Sequence of chain 1.A:
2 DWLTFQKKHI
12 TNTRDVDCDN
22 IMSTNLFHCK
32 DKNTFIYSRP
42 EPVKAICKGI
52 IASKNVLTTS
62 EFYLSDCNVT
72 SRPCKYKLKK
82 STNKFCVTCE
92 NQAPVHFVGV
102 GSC

Binding-site contacts:
Ligand atom N2 contacts residue VAL96 of chain 1.A at 3.5 Å.
Ligand atom O5' contacts residue HIS97 of chain 1.A at 3.2 Å.
Ligand atom N3 contacts residue PHE98 of chain 1.A at 3.4 Å.
Ligand atom O4 contacts residue LYS33 of chain 1.A at 3.7 Å.
Ligand atom O2 contacts residue ASN34 of chain 1.A at 3.4 Å (h-bond).
Ligand atom C2 contacts residue THR35 of chain 1.A at 3.5 Å.
Ligand atom OP1 contacts residue PHE98 of chain 1.A at 3.2 Å (h-bond).
Ligand atom C2 contacts residue PCA1 of chain 1.A at 3.7 Å.
Ligand atom N2 contacts residue PCA1 of chain 1.A at 2.9 Å (h-bond).
Ligand atom N3 contacts residue PCA1 of chain 1.A at 3.4 Å.
Ligand atom OP1 contacts residue HIS10 of chain 1.A at 2.7 Å (h-bond).
Ligand atom O4 contacts residue VAL101 of chain 1.A at 3.6 Å.
Ligand atom O4 contacts residue PHE98 of chain 1.A at 3.8 Å.
Ligand atom C2 contacts residue VAL96 of chain 1.A at 3.6 Å (hydrophobic).
Ligand atom OP2 contacts residue LYS9 of chain 1.A at 2.8 Å (salt-bridge).
Ligand atom C4 contacts residue PHE98 of chain 1.A at 3.6 Å (hydrophobic).
Ligand atom OP1 contacts residue PCA1 of chain 1.A at 3.6 Å.
Ligand atom C4 contacts residue THR35 of chain 1.A at 3.4 Å.
Ligand atom N1 contacts residue VAL96 of chain 1.A at 3.7 Å.
Ligand atom P contacts residue HIS10 of chain 1.A at 3.7 Å.
Ligand atom O4' contacts residue LYS31 of chain 1.A at 3.6 Å (salt-bridge).
Ligand atom C2' contacts residue PHE98 of chain 1.A at 3.0 Å (hydrophobic).
Ligand atom O4' contacts residue HIS97 of chain 1.A at 3.7 Å.
Ligand atom O4' contacts residue PCA1 of chain 1.A at 3.4 Å (h-bond).
Ligand atom C8 contacts residue HIS97 of chain 1.A at 3.4 Å.
Ligand atom O6 contacts residue THR89 of chain 1.A at 3.6 Å.
Ligand atom O2 contacts residue HIS10 of chain 1.A at 3.4 Å.
Ligand atom C6 contacts residue GLU91 of chain 1.A at 3.4 Å.
Ligand atom C2 contacts residue PHE98 of chain 1.A at 3.5 Å (hydrophobic).
Ligand atom N2 contacts residue GLU91 of chain 1.A at 3.0 Å (salt-bridge).
Ligand atom O3' contacts residue PCA1 of chain 1.A at 3.7 Å.
Ligand atom O2 contacts residue THR35 of chain 1.A at 2.8 Å (h-bond).
Ligand atom O6 contacts residue GLU91 of chain 1.A at 3.2 Å (salt-bridge).
Ligand atom N1 contacts residue GLU91 of chain 1.A at 2.8 Å (salt-bridge).
Ligand atom C3' contacts residue PHE98 of chain 1.A at 3.8 Å (hydrophobic).
Ligand atom C2 contacts residue GLU91 of chain 1.A at 3.7 Å.
Ligand atom O4 contacts residue THR35 of chain 1.A at 3.4 Å (h-bond).
Ligand atom N3 contacts residue THR35 of chain 1.A at 2.6 Å (h-bond).
Ligand atom N7 contacts residue HIS97 of chain 1.A at 3.6 Å.
Ligand atom C1' contacts residue PCA1 of chain 1.A at 3.7 Å.

The protein below binds the small molecule below.
Small molecule (SMILES): C[C@H]1O[C@@H](n2ccc(=O)[nH]c2=O)C[C@@H]1O[P](=O)(O)OC[C@H]1O[C@@H](n2cnc3c(=O)nc(N)[nH]c32)C[C@@H]1OP(=O)(O)O